Binding-site contacts:
Ligand atom NF contacts residue GLY113 of chain 1.A at 2.9 Å (h-bond).
Ligand atom NF contacts residue ASP60 of chain 1.A at 3.2 Å (salt-bridge).
Ligand atom C8 contacts residue CYS115 of chain 1.A at 3.5 Å (hydrophobic).
Ligand atom C55 contacts residue ALA102 of chain 1.A at 3.3 Å (hydrophobic).
Ligand atom NF contacts residue ASN61 of chain 1.A at 3.6 Å.
Ligand atom O4 contacts residue SER51 of chain 1.B at 2.8 Å (h-bond).
Ligand atom CA contacts residue GLY113 of chain 1.A at 3.4 Å.
Ligand atom O67 contacts residue TYR86 of chain 1.A at 3.4 Å.
Ligand atom O68 contacts residue ARG109 of chain 1.A at 3.5 Å.
Ligand atom S53 contacts residue ARG47 of chain 1.B at 3.6 Å (salt-bridge).
Ligand atom O30 contacts residue TYR86 of chain 1.A at 3.6 Å.
Ligand atom O12 contacts residue TYR86 of chain 1.A at 2.9 Å (h-bond).
Ligand atom S46 contacts residue PHE33 of chain 1.B at 3.6 Å.
Ligand atom C9 contacts residue CYS115 of chain 1.A at 3.4 Å (hydrophobic).
Ligand atom CD contacts residue PHE38 of chain 1.B at 3.6 Å (hydrophobic).
Ligand atom C4 contacts residue SER51 of chain 1.B at 3.6 Å.
Ligand atom C46 contacts residue PRO101 of chain 1.A at 3.3 Å (hydrophobic).
Ligand atom C67 contacts residue ARG109 of chain 1.A at 3.2 Å.
Ligand atom NO contacts residue PRO101 of chain 1.A at 3.5 Å.
Ligand atom NF contacts residue THR62 of chain 1.A at 2.9 Å (h-bond).
Ligand atom C54 contacts residue PHE33 of chain 1.B at 3.3 Å (hydrophobic).
Ligand atom C3 contacts residue ASN61 of chain 1.A at 3.3 Å.
Ligand atom CA contacts residue CYS115 of chain 1.A at 3.6 Å (hydrophobic).
Ligand atom NQ contacts residue ASP60 of chain 1.A at 2.7 Å (salt-bridge).
Ligand atom C48 contacts residue PHE33 of chain 1.B at 3.5 Å (hydrophobic).
Ligand atom O40 contacts residue TRP65 of chain 1.A at 3.5 Å.
Ligand atom C5 contacts residue ASN61 of chain 1.A at 3.5 Å.
Ligand atom NF contacts residue ALA59 of chain 1.A at 3.5 Å (h-bond).
Ligand atom NO contacts residue PHE33 of chain 1.B at 3.5 Å.
Ligand atom C66 contacts residue TYR86 of chain 1.A at 3.6 Å (hydrophobic).
Ligand atom C55 contacts residue ARG47 of chain 1.B at 3.4 Å.
Ligand atom NF contacts residue CYS115 of chain 1.A at 3.5 Å (h-bond).
Ligand atom C8 contacts residue ASP60 of chain 1.A at 3.2 Å.
Ligand atom O67 contacts residue ARG109 of chain 1.A at 2.6 Å (salt-bridge).
Ligand atom S46 contacts residue PRO101 of chain 1.A at 3.5 Å.
Ligand atom C47 contacts residue PHE33 of chain 1.B at 3.6 Å (hydrophobic).
Ligand atom ND contacts residue ARG52 of chain 1.B at 3.3 Å (salt-bridge).
Ligand atom O69 contacts residue THR89 of chain 1.A at 3.4 Å (h-bond).
Ligand atom C46 contacts residue PHE33 of chain 1.B at 3.5 Å (hydrophobic).
Ligand atom NE contacts residue ASP60 of chain 1.A at 3.5 Å (salt-bridge).

Sequence of chain 1.A:
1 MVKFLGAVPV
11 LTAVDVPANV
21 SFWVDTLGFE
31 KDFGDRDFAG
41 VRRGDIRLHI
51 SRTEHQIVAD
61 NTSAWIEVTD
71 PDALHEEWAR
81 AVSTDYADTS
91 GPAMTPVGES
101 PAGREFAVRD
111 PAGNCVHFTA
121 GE

Sequence of chain 1.B:
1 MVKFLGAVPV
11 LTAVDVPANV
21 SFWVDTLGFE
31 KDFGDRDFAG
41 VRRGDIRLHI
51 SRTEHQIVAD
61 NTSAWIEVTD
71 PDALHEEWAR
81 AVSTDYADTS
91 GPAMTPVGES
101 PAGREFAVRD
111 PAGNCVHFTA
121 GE

This protein binds this small molecule.
Small molecule (SMILES): Cc1c(N)nc([C@H](CC(N)=O)NC[C@H](N)C(N)=O)nc1C(=O)N[C@H](C(=O)N[C@H](C)[C@@H](O)[C@H](C)C(=O)N[C@H](C(=O)NCCc1nc(-c2nc(C(=O)NCCC[SH](C)C)cs2)cs1)[C@@H](C)O)[C@@H](O[C@@H]1O[C@@H](CO)[C@@H](O)[C@H](O)[C@@H]1O[C@H]1O[C@H](CO)[C@@H](O)[C@H](OC(N)=O)[C@@H]1O)c1c[nH]cn1